This small molecule binds to this protein.
Small molecule (SMILES): Nc1ncnc2c1ncn2[C@@H]1C[C@@H](O)[C@@H](COP(=O)(O)O)O1

Sequence of chain 35.A:
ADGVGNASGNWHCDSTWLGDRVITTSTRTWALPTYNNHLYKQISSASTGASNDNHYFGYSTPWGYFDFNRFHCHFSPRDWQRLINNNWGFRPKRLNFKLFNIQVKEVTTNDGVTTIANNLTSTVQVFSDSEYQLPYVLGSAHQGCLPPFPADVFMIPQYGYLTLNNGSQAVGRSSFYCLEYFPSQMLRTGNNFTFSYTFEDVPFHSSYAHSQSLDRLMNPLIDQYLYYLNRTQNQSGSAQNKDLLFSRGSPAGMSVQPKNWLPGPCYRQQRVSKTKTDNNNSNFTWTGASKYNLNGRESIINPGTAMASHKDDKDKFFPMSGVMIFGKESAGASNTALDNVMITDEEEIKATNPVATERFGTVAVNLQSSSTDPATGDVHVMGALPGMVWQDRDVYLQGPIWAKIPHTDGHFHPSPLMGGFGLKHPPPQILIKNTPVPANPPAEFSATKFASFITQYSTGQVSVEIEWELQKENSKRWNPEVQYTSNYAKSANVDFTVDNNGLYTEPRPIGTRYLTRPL

Binding-site contacts:
Ligand atom O3' contacts residue GLY437 of chain 35.A at 3.9 Å.
Ligand atom C6 contacts residue SER430 of chain 35.A at 4.2 Å.
Ligand atom P contacts residue HIS426 of chain 35.A at 3.9 Å.
Ligand atom O3' contacts residue GLU215 of chain 35.A at 3.5 Å (salt-bridge).
Ligand atom C6 contacts residue PRO218 of chain 35.A at 4.2 Å (hydrophobic).
Ligand atom O3' contacts residue LYS439 of chain 35.A at 3.5 Å.
Ligand atom C6 contacts residue HIS428 of chain 35.A at 4.2 Å.
Ligand atom C2 contacts residue HIS428 of chain 35.A at 3.8 Å.
Ligand atom C2' contacts residue ASP216 of chain 35.A at 4.3 Å.
Ligand atom C8 contacts residue PRO429 of chain 35.A at 4.3 Å (hydrophobic).
Ligand atom O1P contacts residue HIS426 of chain 35.A at 2.7 Å (h-bond).
Ligand atom C8 contacts residue GLY437 of chain 35.A at 2.8 Å.
Ligand atom N6 contacts residue HIS428 of chain 35.A at 4.0 Å.
Ligand atom O3' contacts residue ILE420 of chain 35.A at 4.2 Å.
Ligand atom N7 contacts residue GLY437 of chain 35.A at 3.5 Å (h-bond).
Ligand atom C4 contacts residue PRO218 of chain 35.A at 4.1 Å (hydrophobic).
Ligand atom C2' contacts residue GLU215 of chain 35.A at 3.6 Å.
Ligand atom C2' contacts residue GLY437 of chain 35.A at 2.8 Å.
Ligand atom N7 contacts residue PRO218 of chain 35.A at 4.0 Å.
Ligand atom P contacts residue LYS439 of chain 35.A at 3.3 Å.
Ligand atom N3 contacts residue PRO429 of chain 35.A at 4.4 Å.
Ligand atom N1 contacts residue HIS428 of chain 35.A at 3.3 Å.
Ligand atom C5 contacts residue PRO218 of chain 35.A at 4.0 Å (hydrophobic).
Ligand atom O1P contacts residue LYS439 of chain 35.A at 2.6 Å.
Ligand atom C8 contacts residue VAL217 of chain 35.A at 3.5 Å (hydrophobic).
Ligand atom N9 contacts residue PRO429 of chain 35.A at 4.3 Å.
Ligand atom N6 contacts residue ASP407 of chain 35.A at 3.6 Å (salt-bridge).
Ligand atom C3' contacts residue GLU215 of chain 35.A at 3.3 Å.
Ligand atom N6 contacts residue SER430 of chain 35.A at 3.7 Å.
Ligand atom C3' contacts residue GLY437 of chain 35.A at 3.9 Å.
Ligand atom O5' contacts residue LYS439 of chain 35.A at 3.8 Å.
Ligand atom O2P contacts residue HIS426 of chain 35.A at 3.6 Å.
Ligand atom N9 contacts residue VAL217 of chain 35.A at 4.4 Å.
Ligand atom N7 contacts residue VAL217 of chain 35.A at 3.7 Å.
Ligand atom O3P contacts residue LYS439 of chain 35.A at 2.9 Å.
Ligand atom N9 contacts residue GLY437 of chain 35.A at 3.3 Å (h-bond).
Ligand atom C1' contacts residue GLY437 of chain 35.A at 3.3 Å.
Ligand atom N7 contacts residue PRO429 of chain 35.A at 4.3 Å.
Ligand atom C8 contacts residue PRO218 of chain 35.A at 4.2 Å (hydrophobic).
Ligand atom N9 contacts residue PRO218 of chain 35.A at 4.2 Å.